Binding-site contacts:
Ligand atom C20 contacts residue GLU65 of chain 1.B at 3.6 Å.
Ligand atom C18 contacts residue PHE52 of chain 1.B at 3.6 Å (hydrophobic).
Ligand atom C19 contacts residue HIS98 of chain 1.B at 3.8 Å.
Ligand atom C5 contacts residue ILE45 of chain 1.B at 4.1 Å (hydrophobic).
Ligand atom C17 contacts residue VAL89 of chain 1.B at 3.7 Å (hydrophobic).
Ligand atom C21 contacts residue PHE52 of chain 1.B at 3.9 Å (hydrophobic).
Ligand atom C21 contacts residue PHE50 of chain 1.B at 3.6 Å (hydrophobic).
Ligand atom C19 contacts residue ALA100 of chain 1.B at 4.1 Å (hydrophobic).
Ligand atom C14 contacts residue ALA100 of chain 1.B at 4.0 Å (hydrophobic).
Ligand atom C11 contacts residue VAL42 of chain 1.B at 3.7 Å (hydrophobic).
Ligand atom O1 contacts residue SER126 of chain 1.B at 3.4 Å.
Ligand atom C10 contacts residue GLN67 of chain 1.B at 3.5 Å.
Ligand atom C9 contacts residue ILE45 of chain 1.B at 3.7 Å (hydrophobic).
Ligand atom C10 contacts residue ARG91 of chain 1.B at 4.0 Å.
Ligand atom C16 contacts residue HIS98 of chain 1.B at 3.8 Å.
Ligand atom C20 contacts residue LEU63 of chain 1.B at 3.9 Å (hydrophobic).
Ligand atom O1 contacts residue PHE113 of chain 1.B at 3.5 Å.
Ligand atom C8 contacts residue TYR128 of chain 1.B at 3.6 Å (hydrophobic).
Ligand atom C16 contacts residue ARG91 of chain 1.B at 4.0 Å.
Ligand atom C8 contacts residue PHE113 of chain 1.B at 3.9 Å (hydrophobic).
Ligand atom C15 contacts residue PHE113 of chain 1.B at 3.6 Å (hydrophobic).
Ligand atom N4 contacts residue PHE113 of chain 1.B at 3.7 Å.
Ligand atom N3 contacts residue ARG91 of chain 1.B at 3.8 Å.
Ligand atom C3 contacts residue TYR128 of chain 1.B at 3.3 Å (hydrophobic).
Ligand atom C18 contacts residue TYR128 of chain 1.B at 4.0 Å (hydrophobic).
Ligand atom C18 contacts residue PHE50 of chain 1.B at 3.7 Å (hydrophobic).
Ligand atom C19 contacts residue VAL89 of chain 1.B at 3.8 Å (hydrophobic).
Ligand atom C10 contacts residue GLU65 of chain 1.B at 3.4 Å.
Ligand atom C18 contacts residue PHE113 of chain 1.B at 3.7 Å (hydrophobic).
Ligand atom N4 contacts residue SER115 of chain 1.B at 4.0 Å.
Ligand atom C19 contacts residue ARG91 of chain 1.B at 3.8 Å.
Ligand atom N4 contacts residue ALA100 of chain 1.B at 4.0 Å.
Ligand atom C1 contacts residue TYR128 of chain 1.B at 4.0 Å (hydrophobic).
Ligand atom C5 contacts residue VAL42 of chain 1.B at 3.8 Å (hydrophobic).
Ligand atom C21 contacts residue LEU63 of chain 1.B at 3.9 Å (hydrophobic).
Ligand atom O1 contacts residue TYR128 of chain 1.B at 2.6 Å (h-bond).
Ligand atom C15 contacts residue TYR128 of chain 1.B at 3.5 Å (hydrophobic).
Ligand atom C17 contacts residue ALA100 of chain 1.B at 3.8 Å (hydrophobic).
Ligand atom C7 contacts residue TYR128 of chain 1.B at 3.7 Å (hydrophobic).
Ligand atom C12 contacts residue VAL42 of chain 1.B at 3.6 Å (hydrophobic).

A protein and the small-molecule ligand that binds it are described below.
Small molecule (SMILES): CC(C)N(CC[C@](C(N)=O)(c1ccccc1)c1ccccn1)C(C)C

Sequence of chain 1.B:
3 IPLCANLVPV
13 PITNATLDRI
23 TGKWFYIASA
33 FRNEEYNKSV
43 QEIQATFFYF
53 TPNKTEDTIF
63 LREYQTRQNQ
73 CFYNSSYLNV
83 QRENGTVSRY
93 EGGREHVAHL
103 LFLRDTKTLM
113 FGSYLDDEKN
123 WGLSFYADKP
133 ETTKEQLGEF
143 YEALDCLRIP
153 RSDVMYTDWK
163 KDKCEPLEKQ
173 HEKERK